Binding-site contacts:
Ligand atom C10 contacts residue 8O01 of chain 1.D at 3.5 Å.
Ligand atom C14 contacts residue ASP277 of chain 1.A at 4.0 Å.
Ligand atom O7 contacts residue ARG46 of chain 1.A at 3.1 Å (salt-bridge).
Ligand atom S9 contacts residue TRP117 of chain 1.A at 2.7 Å (h-bond).
Ligand atom O4 contacts residue ARG46 of chain 1.A at 3.1 Å (salt-bridge).
Ligand atom O7 contacts residue LYS275 of chain 1.A at 3.7 Å.
Ligand atom O8 contacts residue ARG46 of chain 1.A at 2.8 Å (salt-bridge).
Ligand atom C14 contacts residue 8O01 of chain 1.D at 3.8 Å.
Ligand atom C13 contacts residue TYR225 of chain 1.A at 4.0 Å (hydrophobic).
Ligand atom P3 contacts residue LYS115 of chain 1.A at 3.6 Å.
Ligand atom C14 contacts residue ARG60 of chain 1.A at 3.9 Å.
Ligand atom C11 contacts residue ARG60 of chain 1.A at 4.0 Å.
Ligand atom O5 contacts residue ARG221 of chain 1.A at 2.7 Å (salt-bridge).
Ligand atom O5 contacts residue ASN166 of chain 1.A at 3.0 Å (h-bond).
Ligand atom C11 contacts residue TRP117 of chain 1.A at 4.0 Å (hydrophobic).
Ligand atom O7 contacts residue TYR225 of chain 1.A at 2.5 Å (h-bond).
Ligand atom O4 contacts residue LYS275 of chain 1.A at 2.9 Å (salt-bridge).
Ligand atom O5 contacts residue LYS275 of chain 1.A at 3.9 Å.
Ligand atom O2 contacts residue LYS115 of chain 1.A at 3.2 Å (salt-bridge).
Ligand atom O6 contacts residue LYS115 of chain 1.A at 3.0 Å (salt-bridge).
Ligand atom C13 contacts residue 8O01 of chain 1.D at 3.4 Å.
Ligand atom P1 contacts residue LYS275 of chain 1.A at 3.9 Å.
Ligand atom O2 contacts residue TYR225 of chain 1.A at 3.9 Å.
Ligand atom O2 contacts residue ASN166 of chain 1.A at 3.2 Å (h-bond).
Ligand atom C12 contacts residue TYR225 of chain 1.A at 3.7 Å (hydrophobic).
Ligand atom O8 contacts residue TRP117 of chain 1.A at 3.8 Å.
Ligand atom P1 contacts residue LYS115 of chain 1.A at 3.7 Å.
Ligand atom C10 contacts residue TYR168 of chain 1.A at 3.5 Å (hydrophobic).
Ligand atom P3 contacts residue ARG46 of chain 1.A at 3.6 Å.
Ligand atom P1 contacts residue ARG221 of chain 1.A at 3.9 Å.
Ligand atom P1 contacts residue ASN166 of chain 1.A at 3.7 Å.
Ligand atom P3 contacts residue TYR168 of chain 1.A at 3.6 Å.
Ligand atom O2 contacts residue TYR168 of chain 1.A at 3.3 Å (h-bond).
Ligand atom C10 contacts residue TRP117 of chain 1.A at 3.8 Å (hydrophobic).
Ligand atom C11 contacts residue 8O01 of chain 1.D at 4.0 Å.
Ligand atom O8 contacts residue ARG60 of chain 1.A at 2.8 Å (salt-bridge).
Ligand atom P3 contacts residue TYR225 of chain 1.A at 3.6 Å.
Ligand atom O8 contacts residue LYS115 of chain 1.A at 3.1 Å (salt-bridge).
Ligand atom S9 contacts residue TYR168 of chain 1.A at 2.7 Å (h-bond).
Ligand atom C14 contacts residue ARG46 of chain 1.A at 3.8 Å.

A protein and the small-molecule ligand that binds it are described below.
Small molecule (SMILES): CC(C)=CCS[P](=O)(O)OP(=O)(O)O

Sequence of chain 1.A:
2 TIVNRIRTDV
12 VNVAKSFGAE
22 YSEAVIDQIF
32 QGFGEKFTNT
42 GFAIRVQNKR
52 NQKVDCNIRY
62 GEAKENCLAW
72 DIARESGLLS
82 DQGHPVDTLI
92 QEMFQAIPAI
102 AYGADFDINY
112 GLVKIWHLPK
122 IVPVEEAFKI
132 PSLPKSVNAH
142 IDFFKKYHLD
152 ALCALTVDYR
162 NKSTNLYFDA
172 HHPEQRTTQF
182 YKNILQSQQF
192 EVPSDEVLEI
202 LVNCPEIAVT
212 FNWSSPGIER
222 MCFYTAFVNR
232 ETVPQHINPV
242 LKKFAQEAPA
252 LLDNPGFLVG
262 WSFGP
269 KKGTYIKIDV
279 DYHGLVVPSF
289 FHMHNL